A protein and the small-molecule ligand that binds it are described below.
Small molecule (SMILES): CC(=O)N[C@H]1[C@H](O[C@H]2[C@H](O)[C@@H](NC(C)=O)CO[C@@H]2CO)O[C@H](CO)[C@@H](O)[C@@H]1O

Binding-site contacts:
Ligand atom O4 contacts residue SER702 of chain 1.B at 4.3 Å.
Ligand atom C7 contacts residue ASN1072 of chain 1.B at 3.8 Å.
Ligand atom C8 contacts residue GLU1070 of chain 1.B at 4.3 Å.
Ligand atom C2 contacts residue ASN1072 of chain 1.B at 2.5 Å.
Ligand atom N2 contacts residue ASN1072 of chain 1.B at 3.1 Å (h-bond).
Ligand atom C6 contacts residue ALA704 of chain 1.B at 3.6 Å (hydrophobic).
Ligand atom C5 contacts residue ALA704 of chain 1.B at 4.3 Å (hydrophobic).
Ligand atom C4 contacts residue ASN1072 of chain 1.B at 4.1 Å.
Ligand atom O6 contacts residue ALA704 of chain 1.B at 4.4 Å.
Ligand atom C3 contacts residue ASN1072 of chain 1.B at 3.8 Å.
Ligand atom O5 contacts residue ASN1072 of chain 1.B at 2.3 Å (h-bond).
Ligand atom C6 contacts residue SER702 of chain 1.B at 3.3 Å.
Ligand atom C1 contacts residue ASN1072 of chain 1.B at 1.4 Å.
Ligand atom C5 contacts residue ASN1072 of chain 1.B at 3.6 Å.
Ligand atom C5 contacts residue SER702 of chain 1.B at 4.3 Å.
Ligand atom O5 contacts residue ALA704 of chain 1.B at 4.1 Å.
Ligand atom O7 contacts residue ASN1072 of chain 1.B at 3.9 Å.
Ligand atom O6 contacts residue SER702 of chain 1.B at 4.0 Å.

Sequence of chain 1.B:
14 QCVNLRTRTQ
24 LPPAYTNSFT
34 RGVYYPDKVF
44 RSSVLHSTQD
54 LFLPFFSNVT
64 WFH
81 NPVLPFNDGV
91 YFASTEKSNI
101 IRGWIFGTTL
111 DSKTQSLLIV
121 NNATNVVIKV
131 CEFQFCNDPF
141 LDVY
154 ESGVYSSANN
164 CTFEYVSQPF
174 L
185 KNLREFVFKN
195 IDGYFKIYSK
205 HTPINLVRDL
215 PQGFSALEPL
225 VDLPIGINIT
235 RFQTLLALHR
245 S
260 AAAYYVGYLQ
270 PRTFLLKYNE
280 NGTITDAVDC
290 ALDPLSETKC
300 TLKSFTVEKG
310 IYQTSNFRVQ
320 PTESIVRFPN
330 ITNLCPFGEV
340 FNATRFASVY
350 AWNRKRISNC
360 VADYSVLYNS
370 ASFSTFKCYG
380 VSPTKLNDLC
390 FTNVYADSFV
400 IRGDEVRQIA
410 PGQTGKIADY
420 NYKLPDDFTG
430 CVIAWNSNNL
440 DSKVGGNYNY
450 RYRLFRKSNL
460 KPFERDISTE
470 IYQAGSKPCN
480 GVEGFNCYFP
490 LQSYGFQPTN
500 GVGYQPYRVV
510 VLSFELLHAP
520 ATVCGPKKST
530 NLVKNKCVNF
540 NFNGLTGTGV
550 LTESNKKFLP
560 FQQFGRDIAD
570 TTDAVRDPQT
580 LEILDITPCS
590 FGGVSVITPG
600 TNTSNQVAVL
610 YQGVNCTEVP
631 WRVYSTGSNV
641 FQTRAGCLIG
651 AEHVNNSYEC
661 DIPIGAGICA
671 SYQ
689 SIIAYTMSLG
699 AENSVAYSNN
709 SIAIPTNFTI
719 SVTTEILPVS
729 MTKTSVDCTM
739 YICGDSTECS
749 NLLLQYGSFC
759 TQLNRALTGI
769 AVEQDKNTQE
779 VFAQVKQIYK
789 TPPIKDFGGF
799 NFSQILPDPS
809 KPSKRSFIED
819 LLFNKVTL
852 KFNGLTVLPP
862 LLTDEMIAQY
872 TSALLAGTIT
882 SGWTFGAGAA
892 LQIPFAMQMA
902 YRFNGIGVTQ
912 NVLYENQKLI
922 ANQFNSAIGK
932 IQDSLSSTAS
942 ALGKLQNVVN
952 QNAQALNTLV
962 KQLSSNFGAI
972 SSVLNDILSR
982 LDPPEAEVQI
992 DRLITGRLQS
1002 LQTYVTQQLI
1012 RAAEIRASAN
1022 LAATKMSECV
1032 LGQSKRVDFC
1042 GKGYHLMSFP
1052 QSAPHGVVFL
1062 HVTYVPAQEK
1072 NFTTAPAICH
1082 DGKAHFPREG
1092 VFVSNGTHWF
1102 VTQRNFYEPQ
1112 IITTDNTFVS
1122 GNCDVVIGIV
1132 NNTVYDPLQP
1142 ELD